Sequence of chain 1.A:
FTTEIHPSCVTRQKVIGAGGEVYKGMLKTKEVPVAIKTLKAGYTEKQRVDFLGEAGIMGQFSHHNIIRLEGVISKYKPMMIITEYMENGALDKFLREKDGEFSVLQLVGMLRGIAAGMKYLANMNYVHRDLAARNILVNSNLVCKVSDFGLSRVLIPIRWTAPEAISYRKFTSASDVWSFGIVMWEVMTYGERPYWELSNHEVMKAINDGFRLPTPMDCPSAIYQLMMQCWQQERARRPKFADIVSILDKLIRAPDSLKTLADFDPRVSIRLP

The protein below binds the small molecule below.
Small molecule (SMILES): CO[C@@H](C(=O)N1Cc2[nH]nc(NC(=O)c3ccc(N4CCN(C)CC4)cc3)c2C1)c1ccccc1

Binding-site contacts:
Ligand atom N2 contacts residue LEU152 of chain 1.A at 3.9 Å.
Ligand atom N4 contacts residue ALA50 of chain 1.A at 3.8 Å.
Ligand atom O34 contacts residue LYS52 of chain 1.A at 3.3 Å (salt-bridge).
Ligand atom N2 contacts residue ALA50 of chain 1.A at 3.4 Å.
Ligand atom C9 contacts residue MET101 of chain 1.A at 3.2 Å (hydrophobic).
Ligand atom C33 contacts residue SER162 of chain 1.A at 3.6 Å.
Ligand atom C15 contacts residue LEU152 of chain 1.A at 3.9 Å (hydrophobic).
Ligand atom O26 contacts residue SER162 of chain 1.A at 3.7 Å.
Ligand atom C16 contacts residue ALA50 of chain 1.A at 3.6 Å (hydrophobic).
Ligand atom C13 contacts residue THR98 of chain 1.A at 3.9 Å.
Ligand atom C14 contacts residue LEU152 of chain 1.A at 3.6 Å (hydrophobic).
Ligand atom O8 contacts residue ILE25 of chain 1.A at 3.5 Å.
Ligand atom C9 contacts residue TYR100 of chain 1.A at 3.5 Å (hydrophobic).
Ligand atom C14 contacts residue ALA50 of chain 1.A at 3.7 Å (hydrophobic).
Ligand atom C16 contacts residue LEU152 of chain 1.A at 3.7 Å (hydrophobic).
Ligand atom C10 contacts residue GLU102 of chain 1.A at 3.5 Å.
Ligand atom C10 contacts residue TYR100 of chain 1.A at 3.6 Å (hydrophobic).
Ligand atom C6 contacts residue ILE25 of chain 1.A at 3.6 Å (hydrophobic).
Ligand atom C35 contacts residue LEU152 of chain 1.A at 3.8 Å (hydrophobic).
Ligand atom C13 contacts residue ALA50 of chain 1.A at 3.3 Å (hydrophobic).
Ligand atom C7 contacts residue GLY104 of chain 1.A at 3.6 Å.
Ligand atom O26 contacts residue LYS52 of chain 1.A at 3.4 Å.
Ligand atom C13 contacts residue LEU152 of chain 1.A at 3.5 Å (hydrophobic).
Ligand atom N2 contacts residue MET101 of chain 1.A at 3.6 Å (h-bond).
Ligand atom C12 contacts residue GLY104 of chain 1.A at 3.9 Å.
Ligand atom N4 contacts residue GLU99 of chain 1.A at 3.6 Å (salt-bridge).
Ligand atom N4 contacts residue TYR100 of chain 1.A at 3.7 Å.
Ligand atom N4 contacts residue MET101 of chain 1.A at 2.9 Å (h-bond).
Ligand atom C36 contacts residue LYS52 of chain 1.A at 3.9 Å.
Ligand atom C31 contacts residue LEU152 of chain 1.A at 3.9 Å (hydrophobic).
Ligand atom C23 contacts residue GLU112 of chain 1.A at 3.4 Å.
Ligand atom N1 contacts residue LEU152 of chain 1.A at 3.8 Å.
Ligand atom N5 contacts residue TYR100 of chain 1.A at 3.8 Å.
Ligand atom C10 contacts residue GLY104 of chain 1.A at 3.7 Å.
Ligand atom C9 contacts residue GLY104 of chain 1.A at 3.6 Å.
Ligand atom N5 contacts residue MET101 of chain 1.A at 3.2 Å (h-bond).
Ligand atom N2 contacts residue GLU99 of chain 1.A at 2.9 Å (salt-bridge).
Ligand atom C29 contacts residue SER162 of chain 1.A at 3.3 Å.
Ligand atom C16 contacts residue THR98 of chain 1.A at 3.4 Å.
Ligand atom C35 contacts residue ARG149 of chain 1.A at 3.2 Å.